Sequence of chain 1.C:
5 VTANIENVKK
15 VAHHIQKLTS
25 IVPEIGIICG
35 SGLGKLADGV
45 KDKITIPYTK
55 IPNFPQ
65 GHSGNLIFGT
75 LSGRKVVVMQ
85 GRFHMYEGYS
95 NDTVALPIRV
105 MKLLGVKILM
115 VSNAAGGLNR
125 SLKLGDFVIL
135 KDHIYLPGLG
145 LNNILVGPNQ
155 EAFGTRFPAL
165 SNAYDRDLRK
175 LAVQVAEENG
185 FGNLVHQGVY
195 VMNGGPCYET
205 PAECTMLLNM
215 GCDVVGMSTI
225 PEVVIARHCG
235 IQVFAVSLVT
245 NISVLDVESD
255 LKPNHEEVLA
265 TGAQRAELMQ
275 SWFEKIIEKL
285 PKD

Sequence of chain 1.B:
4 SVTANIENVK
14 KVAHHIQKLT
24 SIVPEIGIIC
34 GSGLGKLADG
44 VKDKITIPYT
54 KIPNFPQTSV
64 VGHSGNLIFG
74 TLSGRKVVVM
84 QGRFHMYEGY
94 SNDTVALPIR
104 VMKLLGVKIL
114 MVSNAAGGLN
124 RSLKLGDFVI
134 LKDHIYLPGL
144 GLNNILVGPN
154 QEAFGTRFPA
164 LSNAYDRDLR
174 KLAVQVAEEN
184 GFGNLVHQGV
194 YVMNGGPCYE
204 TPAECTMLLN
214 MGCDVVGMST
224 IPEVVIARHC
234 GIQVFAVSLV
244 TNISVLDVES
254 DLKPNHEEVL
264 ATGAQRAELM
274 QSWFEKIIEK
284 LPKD

Binding-site contacts:
Ligand atom C5 contacts residue GLY120 of chain 1.B at 3.7 Å.
Ligand atom N9 contacts residue ALA118 of chain 1.B at 3.5 Å (h-bond).
Ligand atom C8 contacts residue ALA118 of chain 1.B at 3.8 Å (hydrophobic).
Ligand atom N3 contacts residue MET221 of chain 1.B at 3.5 Å.
Ligand atom C1' contacts residue SO41 of chain 1.I at 3.5 Å.
Ligand atom O3' contacts residue SO41 of chain 1.I at 2.5 Å (h-bond).
Ligand atom C5 contacts residue TYR202 of chain 1.B at 3.7 Å (hydrophobic).
Ligand atom O5' contacts residue VAL262 of chain 1.B at 3.6 Å.
Ligand atom C6 contacts residue TYR202 of chain 1.B at 3.7 Å (hydrophobic).
Ligand atom C6 contacts residue ASN245 of chain 1.B at 3.7 Å.
Ligand atom C4' contacts residue SO41 of chain 1.I at 3.5 Å.
Ligand atom C1' contacts residue ALA118 of chain 1.B at 3.4 Å (hydrophobic).
Ligand atom N6 contacts residue GLU203 of chain 1.B at 3.7 Å.
Ligand atom C6 contacts residue GLU203 of chain 1.B at 3.6 Å.
Ligand atom C2 contacts residue MET221 of chain 1.B at 3.6 Å (hydrophobic).
Ligand atom O5' contacts residue HIS259 of chain 1.B at 2.9 Å (h-bond).
Ligand atom C2' contacts residue SO41 of chain 1.I at 3.7 Å.
Ligand atom O5' contacts residue TYR202 of chain 1.B at 2.6 Å (h-bond).
Ligand atom C5' contacts residue HIS259 of chain 1.B at 3.7 Å.
Ligand atom N7 contacts residue THR244 of chain 1.B at 3.5 Å (h-bond).
Ligand atom C3' contacts residue SO41 of chain 1.I at 3.4 Å.
Ligand atom N6 contacts residue GLY120 of chain 1.B at 3.4 Å.
Ligand atom N1 contacts residue GLU203 of chain 1.B at 2.6 Å (salt-bridge).
Ligand atom C6 contacts residue GLY120 of chain 1.B at 3.7 Å.
Ligand atom N6 contacts residue ASN245 of chain 1.B at 2.5 Å (h-bond).
Ligand atom C2 contacts residue VAL219 of chain 1.B at 3.6 Å (hydrophobic).
Ligand atom C2 contacts residue GLU203 of chain 1.B at 2.7 Å.
Ligand atom C8 contacts residue THR244 of chain 1.B at 3.5 Å.
Ligand atom O3' contacts residue HIS88 of chain 1.B at 3.7 Å.
Ligand atom O4' contacts residue SO41 of chain 1.I at 3.1 Å (h-bond).
Ligand atom N3 contacts residue GLY220 of chain 1.B at 3.4 Å.
Ligand atom O2' contacts residue SO41 of chain 1.I at 2.8 Å (h-bond).
Ligand atom O3' contacts residue TYR90 of chain 1.B at 3.1 Å (h-bond).
Ligand atom N1 contacts residue VAL219 of chain 1.B at 3.7 Å.
Ligand atom N7 contacts residue ASN245 of chain 1.B at 2.8 Å (h-bond).
Ligand atom C5' contacts residue TYR202 of chain 1.B at 3.3 Å (hydrophobic).
Ligand atom C8 contacts residue VAL262 of chain 1.B at 3.6 Å (hydrophobic).
Ligand atom C2 contacts residue GLY220 of chain 1.B at 3.7 Å.
Ligand atom N7 contacts residue VAL262 of chain 1.B at 3.8 Å.
Ligand atom O2' contacts residue MET221 of chain 1.B at 3.0 Å (h-bond).

The protein below binds the small molecule below.
Small molecule (SMILES): Nc1ncnc2c1ncn2[C@@H]1O[C@H](CO)[C@@H](O)[C@H]1O